The protein below binds the small molecule below.
Small molecule (SMILES): CC[C@H](C)[C@H](NC(=O)[C@@H](NC(=O)[C@H](CC(C)C)NC(=O)[C@H](CCCCN)NC(=O)[C@H](CCCCN)NC(=O)[C@@H](N)CC1=NC=NC1)C(C)C)C(=O)N[C@@H](CC(N)=O)C(=O)N[C@@H](CCCCN)C(=O)N[C@@H](CC(=O)O)C(=O)N[C@@H](CCSC)C(=O)N[C@@H](CCCN=C(N)N)C(=O)N[C@H](C(=O)N[C@@H](CC(=O)O)C(=O)N[C@@H](CC(C)C)C(=O)N[C@@H](Cc1ccccc1)C(=O)N[C@@H](CO)C(=O)N1CCC[C@H]1C(=O)N1CCC[C@H]1C(=O)N[C@H](C=O)CC(N)=O)[C@@H](C)O

Sequence of chain 4.E:
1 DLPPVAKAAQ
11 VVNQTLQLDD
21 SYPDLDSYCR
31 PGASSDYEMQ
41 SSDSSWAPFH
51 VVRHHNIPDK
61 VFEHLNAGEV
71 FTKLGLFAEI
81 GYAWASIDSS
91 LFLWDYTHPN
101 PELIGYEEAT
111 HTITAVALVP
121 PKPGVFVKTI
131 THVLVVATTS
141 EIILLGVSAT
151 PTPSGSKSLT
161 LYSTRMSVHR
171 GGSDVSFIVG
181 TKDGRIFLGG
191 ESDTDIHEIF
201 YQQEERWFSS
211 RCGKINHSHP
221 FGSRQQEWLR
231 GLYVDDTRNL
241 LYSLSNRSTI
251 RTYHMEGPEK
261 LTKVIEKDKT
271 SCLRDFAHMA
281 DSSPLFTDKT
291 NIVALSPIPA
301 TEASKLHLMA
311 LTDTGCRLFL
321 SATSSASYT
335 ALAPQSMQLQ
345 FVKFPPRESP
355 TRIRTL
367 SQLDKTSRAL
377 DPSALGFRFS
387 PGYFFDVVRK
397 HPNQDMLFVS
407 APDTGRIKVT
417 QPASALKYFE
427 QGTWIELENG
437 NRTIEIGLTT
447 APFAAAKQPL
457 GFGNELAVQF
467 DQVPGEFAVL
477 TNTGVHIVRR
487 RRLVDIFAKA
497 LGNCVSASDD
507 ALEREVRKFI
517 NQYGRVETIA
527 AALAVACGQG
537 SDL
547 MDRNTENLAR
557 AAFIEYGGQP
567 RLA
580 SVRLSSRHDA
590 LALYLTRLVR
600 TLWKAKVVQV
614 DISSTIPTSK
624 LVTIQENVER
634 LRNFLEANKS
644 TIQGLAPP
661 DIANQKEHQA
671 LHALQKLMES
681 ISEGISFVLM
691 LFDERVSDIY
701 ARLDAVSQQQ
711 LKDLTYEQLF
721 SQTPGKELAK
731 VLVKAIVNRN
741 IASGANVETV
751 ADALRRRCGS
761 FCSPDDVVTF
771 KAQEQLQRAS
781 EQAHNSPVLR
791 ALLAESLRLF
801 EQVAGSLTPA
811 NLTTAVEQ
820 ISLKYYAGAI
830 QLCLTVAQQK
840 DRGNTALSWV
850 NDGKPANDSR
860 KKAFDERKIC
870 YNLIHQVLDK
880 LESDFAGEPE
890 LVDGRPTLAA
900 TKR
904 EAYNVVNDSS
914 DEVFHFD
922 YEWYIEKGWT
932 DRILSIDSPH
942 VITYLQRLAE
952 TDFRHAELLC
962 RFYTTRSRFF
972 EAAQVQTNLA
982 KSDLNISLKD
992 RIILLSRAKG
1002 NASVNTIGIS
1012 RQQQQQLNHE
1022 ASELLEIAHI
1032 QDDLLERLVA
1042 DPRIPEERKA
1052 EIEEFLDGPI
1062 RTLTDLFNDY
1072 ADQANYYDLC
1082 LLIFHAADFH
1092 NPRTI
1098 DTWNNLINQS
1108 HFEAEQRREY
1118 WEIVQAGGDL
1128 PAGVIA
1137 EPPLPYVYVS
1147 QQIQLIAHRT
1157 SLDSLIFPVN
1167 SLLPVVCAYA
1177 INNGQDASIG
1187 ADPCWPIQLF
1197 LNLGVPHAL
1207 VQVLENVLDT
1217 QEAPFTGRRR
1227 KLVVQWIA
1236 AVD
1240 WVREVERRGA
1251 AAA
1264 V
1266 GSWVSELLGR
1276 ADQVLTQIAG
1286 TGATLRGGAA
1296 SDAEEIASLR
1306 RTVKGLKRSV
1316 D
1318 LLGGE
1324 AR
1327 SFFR

Sequence of chain 4.K:
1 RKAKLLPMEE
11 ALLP

Sequence of chain 4.B:
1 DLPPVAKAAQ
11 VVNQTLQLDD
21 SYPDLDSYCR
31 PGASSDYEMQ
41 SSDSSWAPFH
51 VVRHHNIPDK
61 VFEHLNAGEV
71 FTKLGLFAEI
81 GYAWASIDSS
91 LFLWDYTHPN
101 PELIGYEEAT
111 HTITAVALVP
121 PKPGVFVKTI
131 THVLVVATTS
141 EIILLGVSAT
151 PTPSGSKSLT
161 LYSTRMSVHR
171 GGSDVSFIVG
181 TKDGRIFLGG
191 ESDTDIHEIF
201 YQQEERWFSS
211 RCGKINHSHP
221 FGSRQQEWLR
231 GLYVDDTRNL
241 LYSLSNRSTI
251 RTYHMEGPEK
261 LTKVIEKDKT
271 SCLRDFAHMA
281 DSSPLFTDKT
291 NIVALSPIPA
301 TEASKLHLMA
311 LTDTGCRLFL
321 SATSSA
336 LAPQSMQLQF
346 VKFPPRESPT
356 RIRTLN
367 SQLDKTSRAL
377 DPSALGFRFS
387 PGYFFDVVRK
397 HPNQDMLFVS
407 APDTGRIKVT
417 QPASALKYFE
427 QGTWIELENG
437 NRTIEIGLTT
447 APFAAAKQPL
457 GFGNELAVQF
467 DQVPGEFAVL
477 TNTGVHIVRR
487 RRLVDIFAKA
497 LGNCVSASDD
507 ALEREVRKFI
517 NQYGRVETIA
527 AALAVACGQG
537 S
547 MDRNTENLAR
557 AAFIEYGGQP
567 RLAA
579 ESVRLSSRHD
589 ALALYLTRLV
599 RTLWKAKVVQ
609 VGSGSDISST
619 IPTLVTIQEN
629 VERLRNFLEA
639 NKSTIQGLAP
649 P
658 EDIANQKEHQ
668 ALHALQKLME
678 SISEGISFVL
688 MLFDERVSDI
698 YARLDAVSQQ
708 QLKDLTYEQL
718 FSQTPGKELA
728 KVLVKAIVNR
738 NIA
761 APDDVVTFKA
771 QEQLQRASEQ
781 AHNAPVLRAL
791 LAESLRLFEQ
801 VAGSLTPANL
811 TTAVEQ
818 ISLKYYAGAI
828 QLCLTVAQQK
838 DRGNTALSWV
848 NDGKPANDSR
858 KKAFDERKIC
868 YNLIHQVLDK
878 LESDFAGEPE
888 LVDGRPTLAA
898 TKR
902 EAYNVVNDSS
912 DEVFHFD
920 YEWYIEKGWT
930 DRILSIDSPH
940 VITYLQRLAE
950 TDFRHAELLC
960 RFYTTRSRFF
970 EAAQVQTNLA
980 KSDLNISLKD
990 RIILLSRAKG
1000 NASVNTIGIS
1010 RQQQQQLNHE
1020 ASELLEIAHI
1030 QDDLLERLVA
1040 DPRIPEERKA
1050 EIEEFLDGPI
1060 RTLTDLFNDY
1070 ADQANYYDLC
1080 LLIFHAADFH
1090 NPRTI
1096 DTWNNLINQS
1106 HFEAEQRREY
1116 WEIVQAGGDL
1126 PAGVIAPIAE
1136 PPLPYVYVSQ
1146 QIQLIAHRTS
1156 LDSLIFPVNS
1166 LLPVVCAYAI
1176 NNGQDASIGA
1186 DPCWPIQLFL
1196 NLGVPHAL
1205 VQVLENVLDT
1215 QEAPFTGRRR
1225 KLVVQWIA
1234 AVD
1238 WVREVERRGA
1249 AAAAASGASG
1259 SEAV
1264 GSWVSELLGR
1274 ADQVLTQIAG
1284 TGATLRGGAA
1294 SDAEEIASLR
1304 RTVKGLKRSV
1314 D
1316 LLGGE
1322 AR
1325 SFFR

Binding-site contacts:
Ligand atom CD2 contacts residue SER90 of chain 4.E at 0.8 Å.
Ligand atom CZ contacts residue SER90 of chain 4.E at 0.9 Å.
Ligand atom C contacts residue THR1063 of chain 4.B at 1.4 Å.
Ligand atom CE2 contacts residue SER90 of chain 4.E at 1.4 Å.
Ligand atom O contacts residue LEU161 of chain 4.E at 0.5 Å.
Ligand atom CB contacts residue ILE113 of chain 4.E at 1.4 Å (hydrophobic).
Ligand atom OG1 contacts residue TRP84 of chain 4.E at 1.1 Å.
Ligand atom CE1 contacts residue SER90 of chain 4.E at 1.0 Å.
Ligand atom O contacts residue LEU159 of chain 4.E at 1.4 Å.
Ligand atom O contacts residue ILE87 of chain 4.E at 1.4 Å (h-bond).
Ligand atom CA contacts residue LEU93 of chain 4.E at 0.2 Å (hydrophobic).
Ligand atom CA contacts residue LEU159 of chain 4.E at 0.6 Å (hydrophobic).
Ligand atom CD2 contacts residue PHE92 of chain 4.E at 0.7 Å (hydrophobic).
Ligand atom CB contacts residue THR1061 of chain 4.B at 1.0 Å.
Ligand atom CG contacts residue LEU159 of chain 4.E at 0.2 Å (hydrophobic).
Ligand atom O contacts residue LYS73 of chain 4.E at 1.4 Å.
Ligand atom C contacts residue LEU91 of chain 4.E at 1.1 Å (hydrophobic).
Ligand atom CG contacts residue THR1061 of chain 4.B at 1.1 Å.
Ligand atom N contacts residue PRO99 of chain 4.E at 1.3 Å.
Ligand atom N contacts residue LEU93 of chain 4.E at 1.4 Å.
Ligand atom CB contacts residue TRP84 of chain 4.E at 0.6 Å (hydrophobic).
Ligand atom OD1 contacts residue THR160 of chain 4.E at 1.4 Å (h-bond).
Ligand atom CA contacts residue LEU91 of chain 4.E at 0.9 Å (hydrophobic).
Ligand atom ND2 contacts residue LEU159 of chain 4.E at 1.3 Å.
Ligand atom CD contacts residue LYS73 of chain 4.E at 1.1 Å.
Ligand atom C contacts residue LEU159 of chain 4.E at 1.3 Å (hydrophobic).
Ligand atom N contacts residue LEU91 of chain 4.E at 1.4 Å.
Ligand atom CE contacts residue LYS4 of chain 4.K at 1.3 Å.
Ligand atom CZ contacts residue ILE104 of chain 4.E at 1.3 Å (hydrophobic).
Ligand atom OD1 contacts residue ILE113 of chain 4.E at 1.4 Å.
Ligand atom N contacts residue LYS73 of chain 4.E at 1.0 Å.
Ligand atom CG contacts residue SER90 of chain 4.E at 1.1 Å.
Ligand atom CG contacts residue THR160 of chain 4.E at 1.1 Å.
Ligand atom C contacts residue LYS73 of chain 4.E at 0.9 Å.
Ligand atom O contacts residue SER86 of chain 4.E at 1.1 Å (h-bond).
Ligand atom CG contacts residue PHE71 of chain 4.E at 1.1 Å (hydrophobic).
Ligand atom OD1 contacts residue LEU159 of chain 4.E at 1.1 Å.
Ligand atom C contacts residue LEU93 of chain 4.E at 1.4 Å (hydrophobic).
Ligand atom N contacts residue SER90 of chain 4.E at 1.2 Å (h-bond).
Ligand atom NE contacts residue ILE104 of chain 4.E at 1.1 Å.